Sequence of chain 21.A:
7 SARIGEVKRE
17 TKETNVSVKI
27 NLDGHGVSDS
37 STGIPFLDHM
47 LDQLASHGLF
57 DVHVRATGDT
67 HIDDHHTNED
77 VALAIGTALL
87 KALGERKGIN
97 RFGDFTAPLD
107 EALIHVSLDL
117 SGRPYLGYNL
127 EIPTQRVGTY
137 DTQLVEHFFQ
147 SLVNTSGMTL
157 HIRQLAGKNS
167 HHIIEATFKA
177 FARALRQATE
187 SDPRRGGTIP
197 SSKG

Sequence of chain 19.A:
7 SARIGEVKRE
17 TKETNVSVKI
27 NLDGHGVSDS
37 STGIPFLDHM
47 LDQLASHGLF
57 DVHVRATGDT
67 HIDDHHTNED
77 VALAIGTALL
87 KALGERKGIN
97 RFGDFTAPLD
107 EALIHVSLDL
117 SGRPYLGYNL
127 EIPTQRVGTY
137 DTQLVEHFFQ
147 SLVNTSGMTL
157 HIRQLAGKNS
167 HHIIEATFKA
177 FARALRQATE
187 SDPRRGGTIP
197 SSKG

Sequence of chain 22.A:
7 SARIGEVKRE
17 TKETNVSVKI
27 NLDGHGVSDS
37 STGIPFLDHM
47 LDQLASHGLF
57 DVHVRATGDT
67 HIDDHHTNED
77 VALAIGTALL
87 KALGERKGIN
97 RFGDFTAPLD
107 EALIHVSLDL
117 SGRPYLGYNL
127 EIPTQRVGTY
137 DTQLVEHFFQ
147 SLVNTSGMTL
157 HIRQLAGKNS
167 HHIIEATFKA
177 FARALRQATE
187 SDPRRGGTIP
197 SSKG

Binding-site contacts:
Ligand atom C7 contacts residue MN1 of chain 19.B at 3.3 Å.
Ligand atom N2 contacts residue 5DL1 of chain 19.D at 0.8 Å (h-bond).
Ligand atom O13 contacts residue GLU19 of chain 22.A at 3.2 Å (salt-bridge).
Ligand atom O13 contacts residue HIS45 of chain 21.A at 3.2 Å (h-bond).
Ligand atom N1 contacts residue 5DL1 of chain 19.D at 0.4 Å (h-bond).
Ligand atom N4 contacts residue HIS71 of chain 22.A at 3.1 Å (h-bond).
Ligand atom O11 contacts residue SER197 of chain 19.A at 2.7 Å (h-bond).
Ligand atom O11 contacts residue 5DL1 of chain 19.D at 0.3 Å (h-bond).
Ligand atom O10 contacts residue ARG97 of chain 19.A at 3.2 Å (salt-bridge).
Ligand atom N1 contacts residue HIS72 of chain 22.A at 3.1 Å (h-bond).
Ligand atom N1 contacts residue MN1 of chain 19.B at 2.2 Å.
Ligand atom C7 contacts residue 5DL1 of chain 19.D at 0.5 Å.
Ligand atom C5 contacts residue HIS71 of chain 22.A at 3.3 Å.
Ligand atom O10 contacts residue 5DL1 of chain 19.D at 0.5 Å (h-bond).
Ligand atom N1 contacts residue GLU171 of chain 21.A at 3.3 Å (salt-bridge).
Ligand atom O13 contacts residue GLU171 of chain 21.A at 2.7 Å (salt-bridge).
Ligand atom C5 contacts residue HIS167 of chain 21.A at 3.3 Å.
Ligand atom C3 contacts residue EDO1 of chain 22.J at 2.9 Å.
Ligand atom P9 contacts residue 5DL1 of chain 19.D at 0.2 Å.
Ligand atom O13 contacts residue 5DL1 of chain 19.D at 0.7 Å (h-bond).
Ligand atom O10 contacts residue ARG119 of chain 19.A at 3.1 Å (salt-bridge).
Ligand atom O12 contacts residue 5DL1 of chain 19.D at 0.1 Å (h-bond).
Ligand atom C3 contacts residue MN1 of chain 19.C at 3.2 Å.
Ligand atom C7 contacts residue GLU171 of chain 21.A at 3.0 Å.
Ligand atom C5 contacts residue 5DL1 of chain 19.D at 0.3 Å.
Ligand atom O12 contacts residue LYS199 of chain 19.A at 2.7 Å (salt-bridge).
Ligand atom O11 contacts residue ARG97 of chain 19.A at 2.9 Å (salt-bridge).
Ligand atom N4 contacts residue MN1 of chain 19.C at 2.3 Å.
Ligand atom N4 contacts residue GLU75 of chain 22.A at 3.2 Å (salt-bridge).
Ligand atom N2 contacts residue EDO1 of chain 22.J at 2.9 Å.
Ligand atom N4 contacts residue 5DL1 of chain 19.D at 0.1 Å (h-bond).
Ligand atom O13 contacts residue MN1 of chain 19.B at 2.2 Å.
Ligand atom C8 contacts residue 5DL1 of chain 19.D at 0.3 Å.
Ligand atom C5 contacts residue MN1 of chain 19.B at 3.2 Å.
Ligand atom O10 contacts residue LYS175 of chain 21.A at 2.6 Å (salt-bridge).
Ligand atom O12 contacts residue ARG119 of chain 19.A at 2.9 Å (salt-bridge).
Ligand atom C6 contacts residue 5DL1 of chain 19.D at 1.1 Å.
Ligand atom C3 contacts residue 5DL1 of chain 19.D at 0.6 Å.
Ligand atom C6 contacts residue EDO1 of chain 22.J at 2.7 Å.
Ligand atom N1 contacts residue HIS167 of chain 21.A at 3.3 Å (h-bond).

This small molecule binds to this protein.
Small molecule (SMILES): O=P(O)(O)C[C@H](O)Cn1cncn1